Sequence of chain 1.F:
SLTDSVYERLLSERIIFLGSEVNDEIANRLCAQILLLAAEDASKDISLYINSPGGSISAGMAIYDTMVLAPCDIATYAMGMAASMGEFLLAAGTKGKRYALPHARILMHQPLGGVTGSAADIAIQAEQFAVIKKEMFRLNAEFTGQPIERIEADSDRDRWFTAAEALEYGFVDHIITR

This small molecule binds to this protein.
Small molecule (SMILES): CC(C)C[C@H](NC(=O)CN)C(=O)N[C@@H](Cc1ccccc1)[C@H](C)O

Binding-site contacts:
Ligand atom CD2 contacts residue GLY63 of chain 1.F at 3.5 Å.
Ligand atom O contacts residue GLY63 of chain 1.F at 3.2 Å (h-bond).
Ligand atom C1 contacts residue HIS117 of chain 1.F at 1.5 Å.
Ligand atom O contacts residue SER92 of chain 1.F at 2.3 Å (h-bond).
Ligand atom C contacts residue SER92 of chain 1.F at 1.3 Å.
Ligand atom CZ contacts residue ASN148 of chain 1.F at 3.8 Å.
Ligand atom CA contacts residue HIS117 of chain 1.F at 3.4 Å.
Ligand atom CZ contacts residue HIS117 of chain 1.F at 3.6 Å.
Ligand atom N contacts residue SER92 of chain 1.F at 3.7 Å.
Ligand atom C contacts residue LEU120 of chain 1.F at 3.5 Å (hydrophobic).
Ligand atom CA contacts residue LEU120 of chain 1.F at 3.6 Å (hydrophobic).
Ligand atom CA contacts residue LEU120 of chain 1.F at 3.8 Å (hydrophobic).
Ligand atom CA contacts residue SER92 of chain 1.F at 2.4 Å.
Ligand atom CE1 contacts residue HIS117 of chain 1.F at 2.9 Å.
Ligand atom CD2 contacts residue MET144 of chain 1.F at 3.7 Å (hydrophobic).
Ligand atom N contacts residue GLY63 of chain 1.F at 3.2 Å (h-bond).
Ligand atom C1 contacts residue SER92 of chain 1.F at 2.3 Å.
Ligand atom CD1 contacts residue HIS117 of chain 1.F at 3.3 Å.
Ligand atom CG contacts residue SER92 of chain 1.F at 2.9 Å.
Ligand atom CE2 contacts residue SER92 of chain 1.F at 2.7 Å.
Ligand atom CE1 contacts residue PRO119 of chain 1.F at 3.9 Å (hydrophobic).
Ligand atom C contacts residue HIS117 of chain 1.F at 2.6 Å.
Ligand atom CD1 contacts residue SER92 of chain 1.F at 3.7 Å.
Ligand atom O contacts residue ILE65 of chain 1.F at 3.5 Å (h-bond).
Ligand atom CA contacts residue GLY63 of chain 1.F at 3.4 Å.
Ligand atom CB contacts residue ILE65 of chain 1.F at 3.6 Å (hydrophobic).
Ligand atom O contacts residue GLY62 of chain 1.F at 3.8 Å.
Ligand atom CD1 contacts residue PRO119 of chain 1.F at 3.6 Å (hydrophobic).
Ligand atom O contacts residue SER64 of chain 1.F at 3.1 Å.
Ligand atom CD2 contacts residue SER92 of chain 1.F at 2.6 Å.
Ligand atom CD2 contacts residue SER64 of chain 1.F at 3.6 Å.
Ligand atom C contacts residue GLY63 of chain 1.F at 3.7 Å.
Ligand atom O contacts residue MET93 of chain 1.F at 3.8 Å.
Ligand atom C contacts residue LEU120 of chain 1.F at 3.7 Å (hydrophobic).
Ligand atom O contacts residue LEU120 of chain 1.F at 2.4 Å (h-bond).
Ligand atom O contacts residue HIS117 of chain 1.F at 3.8 Å.
Ligand atom O contacts residue PRO119 of chain 1.F at 3.2 Å.
Ligand atom N contacts residue LEU120 of chain 1.F at 2.8 Å (h-bond).
Ligand atom CE2 contacts residue MET144 of chain 1.F at 3.7 Å (hydrophobic).
Ligand atom CB contacts residue SER92 of chain 1.F at 2.9 Å.